A small-molecule ligand and the protein it binds are described below.
Small molecule (SMILES): Cc1cc(C)nc(SCC(=O)c2ccc(S(N)(=O)=O)c(Cl)c2)n1

Binding-site contacts:
Ligand atom C3 contacts residue VAL123 of chain 1.B at 3.8 Å (hydrophobic).
Ligand atom C16 contacts residue PHE133 of chain 1.B at 3.6 Å (hydrophobic).
Ligand atom O12 contacts residue PHE133 of chain 1.B at 3.2 Å.
Ligand atom N17 contacts residue PHE133 of chain 1.B at 3.9 Å.
Ligand atom C20 contacts residue LEU206 of chain 1.B at 3.9 Å (hydrophobic).
Ligand atom C21 contacts residue VAL134 of chain 1.B at 3.5 Å (hydrophobic).
Ligand atom CL1 contacts residue LEU200 of chain 1.B at 3.4 Å.
Ligand atom C20 contacts residue ALA137 of chain 1.B at 3.8 Å (hydrophobic).
Ligand atom C18 contacts residue PHE133 of chain 1.B at 4.0 Å (hydrophobic).
Ligand atom O7 contacts residue THR201 of chain 1.B at 2.8 Å (h-bond).
Ligand atom N11 contacts residue ZN1 of chain 1.F at 1.9 Å.
Ligand atom N11 contacts residue HIS98 of chain 1.B at 3.2 Å (h-bond).
Ligand atom C4 contacts residue ZN1 of chain 1.F at 4.1 Å.
Ligand atom N11 contacts residue HIS96 of chain 1.B at 2.9 Å (h-bond).
Ligand atom O8 contacts residue HIS121 of chain 1.B at 3.5 Å (h-bond).
Ligand atom S6 contacts residue HIS121 of chain 1.B at 4.1 Å.
Ligand atom N11 contacts residue THR201 of chain 1.B at 3.0 Å (h-bond).
Ligand atom C14 contacts residue PHE133 of chain 1.B at 3.7 Å (hydrophobic).
Ligand atom O8 contacts residue ZN1 of chain 1.F at 3.0 Å.
Ligand atom O7 contacts residue SER199 of chain 1.B at 3.8 Å.
Ligand atom C5 contacts residue VAL202 of chain 1.B at 3.5 Å (hydrophobic).
Ligand atom CL1 contacts residue VAL145 of chain 1.B at 3.4 Å.
Ligand atom N15 contacts residue PHE133 of chain 1.B at 3.5 Å.
Ligand atom O8 contacts residue HIS96 of chain 1.B at 3.2 Å.
Ligand atom CL1 contacts residue VAL123 of chain 1.B at 3.8 Å.
Ligand atom C3 contacts residue LEU200 of chain 1.B at 3.8 Å (hydrophobic).
Ligand atom C1 contacts residue VAL202 of chain 1.B at 3.6 Å (hydrophobic).
Ligand atom O8 contacts residue TRP211 of chain 1.B at 3.7 Å.
Ligand atom C4 contacts residue HIS96 of chain 1.B at 3.6 Å.
Ligand atom O8 contacts residue VAL123 of chain 1.B at 3.8 Å.
Ligand atom O7 contacts residue LEU200 of chain 1.B at 3.0 Å.
Ligand atom S6 contacts residue THR201 of chain 1.B at 3.9 Å.
Ligand atom C5 contacts residue HIS96 of chain 1.B at 3.5 Å.
Ligand atom S6 contacts residue HIS96 of chain 1.B at 3.7 Å.
Ligand atom N11 contacts residue HIS121 of chain 1.B at 3.6 Å (h-bond).
Ligand atom C19 contacts residue PHE133 of chain 1.B at 3.9 Å (hydrophobic).
Ligand atom S6 contacts residue ZN1 of chain 1.F at 3.0 Å.
Ligand atom C2 contacts residue LEU200 of chain 1.B at 4.0 Å (hydrophobic).
Ligand atom O8 contacts residue VAL145 of chain 1.B at 3.7 Å.
Ligand atom O7 contacts residue TRP211 of chain 1.B at 3.4 Å.

Sequence of chain 1.B:
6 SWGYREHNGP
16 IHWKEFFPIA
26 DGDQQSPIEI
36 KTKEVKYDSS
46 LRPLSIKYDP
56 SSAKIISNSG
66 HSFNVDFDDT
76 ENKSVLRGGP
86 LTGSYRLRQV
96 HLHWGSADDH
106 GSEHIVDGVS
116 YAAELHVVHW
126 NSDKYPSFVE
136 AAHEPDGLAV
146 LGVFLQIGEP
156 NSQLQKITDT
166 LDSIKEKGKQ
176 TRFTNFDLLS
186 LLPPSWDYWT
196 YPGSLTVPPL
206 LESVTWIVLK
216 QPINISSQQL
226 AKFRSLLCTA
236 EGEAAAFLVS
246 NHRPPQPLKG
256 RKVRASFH